Sequence of chain 1.A:
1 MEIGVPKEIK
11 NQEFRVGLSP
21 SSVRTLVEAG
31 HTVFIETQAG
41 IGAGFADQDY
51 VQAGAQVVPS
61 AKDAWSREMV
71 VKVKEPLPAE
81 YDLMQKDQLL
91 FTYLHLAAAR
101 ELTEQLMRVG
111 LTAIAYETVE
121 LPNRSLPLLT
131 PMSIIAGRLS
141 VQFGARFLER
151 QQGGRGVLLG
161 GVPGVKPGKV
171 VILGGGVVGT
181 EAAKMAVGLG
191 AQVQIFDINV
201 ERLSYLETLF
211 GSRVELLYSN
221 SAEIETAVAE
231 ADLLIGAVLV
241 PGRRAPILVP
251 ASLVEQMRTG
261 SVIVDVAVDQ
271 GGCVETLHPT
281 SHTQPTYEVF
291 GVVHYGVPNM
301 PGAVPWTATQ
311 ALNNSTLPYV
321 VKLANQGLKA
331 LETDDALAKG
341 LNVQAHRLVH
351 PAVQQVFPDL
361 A

Binding-site contacts:
Ligand atom O3 contacts residue LYS74 of chain 1.A at 3.3 Å (salt-bridge).
Ligand atom O3 contacts residue HIS95 of chain 1.A at 2.8 Å (h-bond).
Ligand atom OXT contacts residue LYS74 of chain 1.A at 2.4 Å (salt-bridge).
Ligand atom CB contacts residue MET132 of chain 1.A at 4.4 Å (hydrophobic).
Ligand atom O contacts residue MET132 of chain 1.A at 3.6 Å.
Ligand atom CB contacts residue TYR93 of chain 1.A at 3.8 Å (hydrophobic).
Ligand atom CA contacts residue LYS74 of chain 1.A at 4.0 Å.
Ligand atom OXT contacts residue TYR93 of chain 1.A at 3.9 Å.
Ligand atom C contacts residue ARG15 of chain 1.A at 3.8 Å.
Ligand atom O contacts residue ARG15 of chain 1.A at 2.9 Å (salt-bridge).
Ligand atom CB contacts residue LEU129 of chain 1.A at 3.6 Å (hydrophobic).
Ligand atom CA contacts residue TYR93 of chain 1.A at 3.7 Å (hydrophobic).
Ligand atom C contacts residue LYS74 of chain 1.A at 3.7 Å.
Ligand atom OXT contacts residue ASN299 of chain 1.A at 4.0 Å.
Ligand atom C contacts residue TYR93 of chain 1.A at 3.7 Å (hydrophobic).
Ligand atom CB contacts residue HIS95 of chain 1.A at 4.4 Å.
Ligand atom O3 contacts residue TYR93 of chain 1.A at 3.6 Å.
Ligand atom O contacts residue ASN299 of chain 1.A at 3.4 Å (h-bond).
Ligand atom C contacts residue ASN299 of chain 1.A at 4.0 Å.
Ligand atom OXT contacts residue ARG15 of chain 1.A at 3.1 Å (salt-bridge).
Ligand atom CA contacts residue HIS95 of chain 1.A at 4.0 Å.
Ligand atom O contacts residue TYR93 of chain 1.A at 4.1 Å.

This protein binds this small molecule.
Small molecule (SMILES): CC(=O)C(=O)O